Binding-site contacts:
Ligand atom C1 contacts residue ASN622 of chain 1.D at 1.5 Å.
Ligand atom N2 contacts residue ASN622 of chain 1.D at 3.0 Å (h-bond).
Ligand atom O5 contacts residue ASN622 of chain 1.D at 2.4 Å (h-bond).
Ligand atom C3 contacts residue ASN622 of chain 1.D at 3.9 Å.
Ligand atom C2 contacts residue ASN622 of chain 1.D at 2.5 Å.
Ligand atom O7 contacts residue ASN622 of chain 1.D at 3.1 Å (h-bond).
Ligand atom C4 contacts residue ASN622 of chain 1.D at 4.3 Å.
Ligand atom C8 contacts residue ASN622 of chain 1.D at 4.4 Å.
Ligand atom C7 contacts residue ASN622 of chain 1.D at 3.2 Å.
Ligand atom C5 contacts residue ASN622 of chain 1.D at 3.8 Å.

The small molecule below binds the protein below.
Small molecule (SMILES): CC(=O)N[C@@H]1[C@@H](O)[C@H](O)[C@@H](CO)O[C@H]1O

Sequence of chain 1.D:
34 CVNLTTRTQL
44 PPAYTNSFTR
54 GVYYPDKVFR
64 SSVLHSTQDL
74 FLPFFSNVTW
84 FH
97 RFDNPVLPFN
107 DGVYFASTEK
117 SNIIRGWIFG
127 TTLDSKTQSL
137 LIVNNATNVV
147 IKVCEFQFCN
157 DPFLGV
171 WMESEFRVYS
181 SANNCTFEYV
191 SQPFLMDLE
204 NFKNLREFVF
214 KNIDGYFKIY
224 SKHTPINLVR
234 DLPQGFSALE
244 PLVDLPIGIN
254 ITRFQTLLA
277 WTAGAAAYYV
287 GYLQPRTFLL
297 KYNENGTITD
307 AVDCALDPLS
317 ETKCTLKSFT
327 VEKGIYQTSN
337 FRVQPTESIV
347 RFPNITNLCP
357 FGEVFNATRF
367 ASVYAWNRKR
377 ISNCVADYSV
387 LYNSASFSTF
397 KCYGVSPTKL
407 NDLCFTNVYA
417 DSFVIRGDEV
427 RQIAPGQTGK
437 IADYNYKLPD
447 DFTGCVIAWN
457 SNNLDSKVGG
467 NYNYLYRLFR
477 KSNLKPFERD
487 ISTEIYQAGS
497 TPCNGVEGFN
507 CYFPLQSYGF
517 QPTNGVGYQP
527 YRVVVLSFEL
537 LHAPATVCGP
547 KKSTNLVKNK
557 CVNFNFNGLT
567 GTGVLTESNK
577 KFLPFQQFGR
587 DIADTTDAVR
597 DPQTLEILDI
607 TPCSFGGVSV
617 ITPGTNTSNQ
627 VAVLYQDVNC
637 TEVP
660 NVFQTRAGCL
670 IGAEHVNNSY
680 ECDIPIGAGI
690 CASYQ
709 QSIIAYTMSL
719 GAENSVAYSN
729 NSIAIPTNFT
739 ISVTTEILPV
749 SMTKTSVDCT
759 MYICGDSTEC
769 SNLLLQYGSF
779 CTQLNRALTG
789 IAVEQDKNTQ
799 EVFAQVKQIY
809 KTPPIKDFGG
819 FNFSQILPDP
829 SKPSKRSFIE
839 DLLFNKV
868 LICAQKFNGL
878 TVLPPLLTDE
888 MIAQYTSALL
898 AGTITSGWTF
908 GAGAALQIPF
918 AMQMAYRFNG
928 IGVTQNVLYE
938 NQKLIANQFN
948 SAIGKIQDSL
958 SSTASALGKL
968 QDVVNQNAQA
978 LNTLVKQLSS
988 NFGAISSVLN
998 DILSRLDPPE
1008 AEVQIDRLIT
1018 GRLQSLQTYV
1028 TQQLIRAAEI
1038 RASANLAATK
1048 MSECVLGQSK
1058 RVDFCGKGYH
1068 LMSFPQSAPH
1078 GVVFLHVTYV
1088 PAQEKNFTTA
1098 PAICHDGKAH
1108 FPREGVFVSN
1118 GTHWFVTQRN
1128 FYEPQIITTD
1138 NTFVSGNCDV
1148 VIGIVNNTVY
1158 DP